The small molecule below binds the protein below.
Small molecule (SMILES): [H]/N=C(/N)NCCC[C@H](NC(=O)Cn1c(-c2ccc(Cl)c(Cl)c2)ncc(NC(C)C)c1=O)C(=O)c1nccs1

Binding-site contacts:
Ligand atom CL1 contacts residue TYR47 of chain 1.A at 3.2 Å.
Ligand atom CL2 contacts residue HIS44 of chain 1.A at 3.6 Å.
Ligand atom C20 contacts residue HIS44 of chain 1.A at 3.5 Å.
Ligand atom O27 contacts residue TRP208 of chain 1.A at 2.7 Å.
Ligand atom N45 contacts residue HIS44 of chain 1.A at 2.5 Å (h-bond).
Ligand atom NP2 contacts residue ALA183 of chain 1.A at 3.4 Å (h-bond).
Ligand atom OX contacts residue ASP187 of chain 1.A at 2.9 Å (salt-bridge).
Ligand atom N11 contacts residue ALA183 of chain 1.A at 3.5 Å (h-bond).
Ligand atom O27 contacts residue GLY209 of chain 1.A at 3.1 Å (h-bond).
Ligand atom C22 contacts residue TRP208 of chain 1.A at 3.4 Å (hydrophobic).
Ligand atom C06 contacts residue CYS184 of chain 1.A at 3.5 Å (hydrophobic).
Ligand atom NP2 contacts residue GLY211 of chain 1.A at 2.8 Å (h-bond).
Ligand atom OX contacts residue LYS185 of chain 1.A at 3.5 Å.
Ligand atom N09 contacts residue ALA183 of chain 1.A at 3.6 Å.
Ligand atom C32 contacts residue GLU210 of chain 1.A at 3.4 Å.
Ligand atom C46 contacts residue HIS44 of chain 1.A at 3.3 Å.
Ligand atom N02 contacts residue SER188 of chain 1.A at 2.6 Å (h-bond).
Ligand atom OX contacts residue GLY186 of chain 1.A at 2.5 Å (h-bond).
Ligand atom OX contacts residue SER188 of chain 1.A at 2.5 Å (h-bond).
Ligand atom C06 contacts residue SER188 of chain 1.A at 3.0 Å.
Ligand atom C20 contacts residue SER207 of chain 1.A at 3.2 Å.
Ligand atom N02 contacts residue SER207 of chain 1.A at 3.3 Å (h-bond).
Ligand atom N02 contacts residue HIS44 of chain 1.A at 3.4 Å (h-bond).
Ligand atom CY contacts residue SER188 of chain 1.A at 2.4 Å.
Ligand atom NP2 contacts residue ASP182 of chain 1.A at 2.5 Å (salt-bridge).
Ligand atom C10 contacts residue ALA183 of chain 1.A at 3.2 Å (hydrophobic).
Ligand atom N11 contacts residue ASP182 of chain 1.A at 2.9 Å (salt-bridge).
Ligand atom N28 contacts residue GLY209 of chain 1.A at 3.3 Å (h-bond).
Ligand atom S48 contacts residue GLY186 of chain 1.A at 3.3 Å (h-bond).
Ligand atom CZ contacts residue SER188 of chain 1.A at 2.3 Å.
Ligand atom C32 contacts residue GLU89 of chain 1.A at 3.7 Å.
Ligand atom CX contacts residue SER188 of chain 1.A at 1.4 Å.
Ligand atom N11 contacts residue GLY219 of chain 1.A at 3.3 Å.
Ligand atom N45 contacts residue SER188 of chain 1.A at 2.7 Å (h-bond).
Ligand atom CL1 contacts residue HIS44 of chain 1.A at 3.4 Å.
Ligand atom CZ contacts residue HIS44 of chain 1.A at 3.5 Å.
Ligand atom CL2 contacts residue TYR85 of chain 1.A at 3.6 Å.
Ligand atom C10 contacts residue ASP182 of chain 1.A at 3.1 Å.
Ligand atom C31 contacts residue GLU210 of chain 1.A at 3.3 Å.
Ligand atom OX contacts residue CYS184 of chain 1.A at 3.3 Å (h-bond).

Sequence of chain 1.A:
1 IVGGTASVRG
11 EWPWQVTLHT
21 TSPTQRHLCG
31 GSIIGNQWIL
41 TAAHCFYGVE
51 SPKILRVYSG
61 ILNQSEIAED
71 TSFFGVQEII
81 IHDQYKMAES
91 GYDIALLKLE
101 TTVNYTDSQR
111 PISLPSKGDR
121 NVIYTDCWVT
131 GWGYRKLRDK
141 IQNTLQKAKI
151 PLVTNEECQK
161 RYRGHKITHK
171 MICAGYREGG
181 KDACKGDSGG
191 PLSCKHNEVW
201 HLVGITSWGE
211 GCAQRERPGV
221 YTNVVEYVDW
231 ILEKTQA